Binding-site contacts:
Ligand atom O1 contacts residue LYS103 of chain 1.A at 4.0 Å.
Ligand atom C6 contacts residue MET148 of chain 1.A at 3.7 Å (hydrophobic).
Ligand atom C6 contacts residue LEU110 of chain 1.A at 4.2 Å (hydrophobic).
Ligand atom O3 contacts residue MET148 of chain 1.A at 3.1 Å (h-bond).
Ligand atom C5 contacts residue MET148 of chain 1.A at 3.8 Å (hydrophobic).
Ligand atom C6 contacts residue PHE150 of chain 1.A at 4.2 Å (hydrophobic).
Ligand atom C4 contacts residue LEU110 of chain 1.A at 4.2 Å (hydrophobic).
Ligand atom C7 contacts residue MET148 of chain 1.A at 3.8 Å (hydrophobic).
Ligand atom C7 contacts residue LEU110 of chain 1.A at 4.2 Å (hydrophobic).
Ligand atom C8 contacts residue LEU110 of chain 1.A at 4.0 Å (hydrophobic).
Ligand atom N1 contacts residue LEU110 of chain 1.A at 4.3 Å.
Ligand atom C4 contacts residue MET148 of chain 1.A at 4.5 Å (hydrophobic).
Ligand atom O3 contacts residue THR147 of chain 1.A at 3.5 Å.
Ligand atom C8 contacts residue ASN108 of chain 1.A at 3.9 Å.
Ligand atom C5 contacts residue PHE150 of chain 1.A at 3.9 Å (hydrophobic).
Ligand atom C9 contacts residue LEU110 of chain 1.A at 3.9 Å (hydrophobic).
Ligand atom C5 contacts residue LEU110 of chain 1.A at 4.2 Å (hydrophobic).
Ligand atom C1 contacts residue LYS103 of chain 1.A at 4.3 Å.

This small molecule binds to this protein.
Small molecule (SMILES): COCC(=O)Nc1ccc(O)cc1

Sequence of chain 1.A:
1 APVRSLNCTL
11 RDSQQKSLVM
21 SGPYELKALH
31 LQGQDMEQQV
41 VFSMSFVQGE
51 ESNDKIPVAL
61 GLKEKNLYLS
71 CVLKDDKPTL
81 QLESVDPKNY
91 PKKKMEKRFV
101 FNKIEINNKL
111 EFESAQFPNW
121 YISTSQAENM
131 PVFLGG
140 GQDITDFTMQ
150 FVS